Sequence of chain 1.H:
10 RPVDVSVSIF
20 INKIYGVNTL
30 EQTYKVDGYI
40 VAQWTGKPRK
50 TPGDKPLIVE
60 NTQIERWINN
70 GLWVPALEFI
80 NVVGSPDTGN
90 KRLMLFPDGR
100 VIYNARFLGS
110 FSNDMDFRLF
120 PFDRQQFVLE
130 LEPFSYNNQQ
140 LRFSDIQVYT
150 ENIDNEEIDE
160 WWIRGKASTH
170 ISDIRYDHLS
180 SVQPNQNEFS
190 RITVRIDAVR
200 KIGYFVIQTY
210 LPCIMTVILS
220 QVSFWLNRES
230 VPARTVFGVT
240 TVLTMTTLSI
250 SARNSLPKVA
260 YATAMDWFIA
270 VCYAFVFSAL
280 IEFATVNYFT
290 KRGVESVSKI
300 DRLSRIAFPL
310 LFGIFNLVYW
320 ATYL

Sequence of chain 1.G:
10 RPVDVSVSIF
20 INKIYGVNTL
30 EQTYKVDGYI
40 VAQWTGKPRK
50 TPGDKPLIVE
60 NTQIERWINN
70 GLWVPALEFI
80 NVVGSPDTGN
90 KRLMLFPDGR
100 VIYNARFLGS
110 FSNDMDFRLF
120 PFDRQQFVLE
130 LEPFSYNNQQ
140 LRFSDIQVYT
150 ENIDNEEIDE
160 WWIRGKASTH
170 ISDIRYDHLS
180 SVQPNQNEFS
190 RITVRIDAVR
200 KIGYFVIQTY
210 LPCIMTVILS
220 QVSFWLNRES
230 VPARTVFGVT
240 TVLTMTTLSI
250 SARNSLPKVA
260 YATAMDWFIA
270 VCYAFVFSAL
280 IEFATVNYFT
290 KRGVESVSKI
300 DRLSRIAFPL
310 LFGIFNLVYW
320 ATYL

This protein binds this small molecule.
Small molecule (SMILES): CC(=O)[C@H]1CC[C@H]2[C@@H]3CC[C@H]4C[C@H](O)CC[C@]4(C)[C@H]3C(=O)C[C@]12C

Binding-site contacts:
Ligand atom C15 contacts residue ALA283 of chain 1.H at 4.1 Å (hydrophobic).
Ligand atom C13 contacts residue TRP224 of chain 1.G at 4.5 Å (hydrophobic).
Ligand atom C18 contacts residue ILE280 of chain 1.H at 4.2 Å (hydrophobic).
Ligand atom C8 contacts residue TRP224 of chain 1.G at 3.9 Å (hydrophobic).
Ligand atom C18 contacts residue THR284 of chain 1.H at 4.1 Å.
Ligand atom C3 contacts residue GLN220 of chain 1.G at 3.1 Å.
Ligand atom C4 contacts residue ILE217 of chain 1.G at 3.8 Å (hydrophobic).
Ligand atom C7 contacts residue VAL221 of chain 1.G at 3.9 Å (hydrophobic).
Ligand atom C16 contacts residue TYR287 of chain 1.H at 4.2 Å (hydrophobic).
Ligand atom C16 contacts residue TRP224 of chain 1.G at 4.0 Å (hydrophobic).
Ligand atom C12 contacts residue TRP224 of chain 1.G at 4.2 Å (hydrophobic).
Ligand atom C9 contacts residue TRP224 of chain 1.G at 3.8 Å (hydrophobic).
Ligand atom C14 contacts residue TRP224 of chain 1.G at 3.5 Å (hydrophobic).
Ligand atom O20 contacts residue THR284 of chain 1.H at 2.6 Å (h-bond).
Ligand atom C17 contacts residue TRP224 of chain 1.G at 4.2 Å (hydrophobic).
Ligand atom C7 contacts residue GLN220 of chain 1.G at 4.2 Å.
Ligand atom C16 contacts residue THR284 of chain 1.H at 4.0 Å.
Ligand atom C6 contacts residue TRP224 of chain 1.G at 4.3 Å (hydrophobic).
Ligand atom C20 contacts residue TYR287 of chain 1.H at 4.3 Å (hydrophobic).
Ligand atom C4 contacts residue GLN220 of chain 1.G at 3.6 Å.
Ligand atom C6 contacts residue GLN220 of chain 1.G at 4.0 Å.
Ligand atom C3 contacts residue ILE217 of chain 1.G at 4.1 Å (hydrophobic).
Ligand atom C3 contacts residue PRO308 of chain 1.G at 4.2 Å (hydrophobic).
Ligand atom O3 contacts residue GLN220 of chain 1.G at 2.2 Å (h-bond).
Ligand atom C16 contacts residue ALA283 of chain 1.H at 3.5 Å (hydrophobic).
Ligand atom C5 contacts residue TRP224 of chain 1.G at 4.3 Å (hydrophobic).
Ligand atom C5 contacts residue GLN220 of chain 1.G at 4.2 Å.
Ligand atom C21 contacts residue TYR287 of chain 1.H at 3.7 Å (hydrophobic).
Ligand atom C6 contacts residue VAL221 of chain 1.G at 3.6 Å (hydrophobic).
Ligand atom C20 contacts residue THR284 of chain 1.H at 3.8 Å.
Ligand atom C6 contacts residue ILE217 of chain 1.G at 4.1 Å (hydrophobic).
Ligand atom O3 contacts residue PRO308 of chain 1.G at 3.1 Å.
Ligand atom C7 contacts residue TRP224 of chain 1.G at 3.4 Å (hydrophobic).
Ligand atom C19 contacts residue ILE280 of chain 1.H at 4.0 Å (hydrophobic).
Ligand atom C2 contacts residue GLN220 of chain 1.G at 4.5 Å.
Ligand atom C15 contacts residue TRP224 of chain 1.G at 3.6 Å (hydrophobic).